This protein binds this small molecule.
Small molecule (SMILES): CC(=O)N[C@@H]1[C@@H](O)[C@H](O)[C@@H](CO)O[C@H]1O

Sequence of chain 1.C:
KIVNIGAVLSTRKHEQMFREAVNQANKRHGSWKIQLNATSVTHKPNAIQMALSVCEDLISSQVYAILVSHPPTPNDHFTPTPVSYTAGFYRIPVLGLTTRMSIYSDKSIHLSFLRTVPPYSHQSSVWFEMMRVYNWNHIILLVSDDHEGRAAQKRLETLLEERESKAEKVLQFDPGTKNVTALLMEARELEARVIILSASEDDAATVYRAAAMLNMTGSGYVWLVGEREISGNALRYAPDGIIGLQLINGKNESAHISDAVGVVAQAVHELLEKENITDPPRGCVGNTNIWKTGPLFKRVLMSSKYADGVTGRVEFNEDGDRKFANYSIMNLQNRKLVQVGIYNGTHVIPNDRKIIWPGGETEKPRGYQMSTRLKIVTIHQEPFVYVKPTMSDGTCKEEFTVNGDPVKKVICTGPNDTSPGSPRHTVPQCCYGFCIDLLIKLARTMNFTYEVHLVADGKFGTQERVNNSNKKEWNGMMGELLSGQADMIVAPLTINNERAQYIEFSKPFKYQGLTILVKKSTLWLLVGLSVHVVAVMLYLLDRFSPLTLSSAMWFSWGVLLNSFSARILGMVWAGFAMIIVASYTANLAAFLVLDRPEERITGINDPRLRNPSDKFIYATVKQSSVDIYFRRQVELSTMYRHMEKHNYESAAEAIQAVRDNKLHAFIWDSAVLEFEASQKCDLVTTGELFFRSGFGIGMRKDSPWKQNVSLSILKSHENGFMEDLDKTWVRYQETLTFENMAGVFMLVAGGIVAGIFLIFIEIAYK

Binding-site contacts:
Ligand atom O7 contacts residue GLU299 of chain 1.C at 4.4 Å.
Ligand atom C5 contacts residue ASN300 of chain 1.C at 3.7 Å.
Ligand atom C1 contacts residue ASN300 of chain 1.C at 1.4 Å.
Ligand atom C2 contacts residue ASN300 of chain 1.C at 2.5 Å.
Ligand atom C8 contacts residue ASN300 of chain 1.C at 4.3 Å.
Ligand atom N2 contacts residue GLU299 of chain 1.C at 4.0 Å.
Ligand atom C7 contacts residue ASN300 of chain 1.C at 4.0 Å.
Ligand atom N2 contacts residue ASN300 of chain 1.C at 2.8 Å (h-bond).
Ligand atom C3 contacts residue ASN300 of chain 1.C at 3.8 Å.
Ligand atom C7 contacts residue GLU299 of chain 1.C at 4.3 Å.
Ligand atom C4 contacts residue ASN300 of chain 1.C at 4.3 Å.
Ligand atom O5 contacts residue ASN300 of chain 1.C at 2.4 Å (h-bond).